Binding-site contacts:
Ligand atom O5 contacts residue PSV1 of chain 1.O at 0.6 Å (h-bond).
Ligand atom O1 contacts residue ASP296 of chain 1.C at 3.3 Å (salt-bridge).
Ligand atom O3 contacts residue ASP328 of chain 1.C at 3.1 Å (salt-bridge).
Ligand atom C6 contacts residue HIS97 of chain 1.C at 3.4 Å.
Ligand atom O4 contacts residue PHE330 of chain 1.C at 3.6 Å.
Ligand atom O1 contacts residue HIS264 of chain 1.C at 3.6 Å.
Ligand atom O5 contacts residue HIS97 of chain 1.C at 2.3 Å (h-bond).
Ligand atom O1 contacts residue PSV1 of chain 1.O at 0.1 Å (h-bond).
Ligand atom C5 contacts residue PSV1 of chain 1.O at 0.9 Å.
Ligand atom C3 contacts residue PSV1 of chain 1.O at 0.3 Å.
Ligand atom C2 contacts residue MN1 of chain 1.L at 3.5 Å.
Ligand atom C4 contacts residue PSV1 of chain 1.O at 0.7 Å.
Ligand atom O1 contacts residue LYS230 of chain 1.C at 2.7 Å (salt-bridge).
Ligand atom C3 contacts residue MN1 of chain 1.L at 3.5 Å.
Ligand atom O6 contacts residue PHE330 of chain 1.C at 3.4 Å.
Ligand atom C5 contacts residue HIS97 of chain 1.C at 3.4 Å.
Ligand atom O2 contacts residue MN1 of chain 1.L at 2.7 Å.
Ligand atom O4 contacts residue PSV1 of chain 1.O at 0.4 Å (h-bond).
Ligand atom C2 contacts residue HIS264 of chain 1.C at 3.7 Å.
Ligand atom O3 contacts residue HIS288 of chain 1.C at 3.7 Å.
Ligand atom O6 contacts residue PSV1 of chain 1.O at 0.7 Å (h-bond).
Ligand atom O3 contacts residue GLU228 of chain 1.C at 2.5 Å (salt-bridge).
Ligand atom O2 contacts residue HIS264 of chain 1.C at 2.7 Å.
Ligand atom C3 contacts residue ASP328 of chain 1.C at 3.5 Å.
Ligand atom O3 contacts residue PSV1 of chain 1.O at 0.3 Å (h-bond).
Ligand atom C2 contacts residue GLU228 of chain 1.C at 3.5 Å.
Ligand atom O2 contacts residue ASP261 of chain 1.C at 3.6 Å (salt-bridge).
Ligand atom C1 contacts residue TRP187 of chain 1.C at 3.5 Å (hydrophobic).
Ligand atom C2 contacts residue ASP328 of chain 1.C at 3.7 Å.
Ligand atom C4 contacts residue ASP328 of chain 1.C at 3.2 Å.
Ligand atom O2 contacts residue GLU228 of chain 1.C at 2.7 Å (salt-bridge).
Ligand atom O6 contacts residue ILE47 of chain 1.C at 3.5 Å.
Ligand atom C2 contacts residue PSV1 of chain 1.O at 0.8 Å.
Ligand atom O2 contacts residue ASP328 of chain 1.C at 3.4 Å (salt-bridge).
Ligand atom O2 contacts residue PSV1 of chain 1.O at 0.6 Å (h-bond).
Ligand atom C3 contacts residue GLU228 of chain 1.C at 3.6 Å.
Ligand atom C1 contacts residue PSV1 of chain 1.O at 0.6 Å.
Ligand atom O4 contacts residue ASP328 of chain 1.C at 3.0 Å (salt-bridge).
Ligand atom O3 contacts residue MN1 of chain 1.L at 2.6 Å.
Ligand atom C6 contacts residue PSV1 of chain 1.O at 0.8 Å.

Sequence of chain 1.C:
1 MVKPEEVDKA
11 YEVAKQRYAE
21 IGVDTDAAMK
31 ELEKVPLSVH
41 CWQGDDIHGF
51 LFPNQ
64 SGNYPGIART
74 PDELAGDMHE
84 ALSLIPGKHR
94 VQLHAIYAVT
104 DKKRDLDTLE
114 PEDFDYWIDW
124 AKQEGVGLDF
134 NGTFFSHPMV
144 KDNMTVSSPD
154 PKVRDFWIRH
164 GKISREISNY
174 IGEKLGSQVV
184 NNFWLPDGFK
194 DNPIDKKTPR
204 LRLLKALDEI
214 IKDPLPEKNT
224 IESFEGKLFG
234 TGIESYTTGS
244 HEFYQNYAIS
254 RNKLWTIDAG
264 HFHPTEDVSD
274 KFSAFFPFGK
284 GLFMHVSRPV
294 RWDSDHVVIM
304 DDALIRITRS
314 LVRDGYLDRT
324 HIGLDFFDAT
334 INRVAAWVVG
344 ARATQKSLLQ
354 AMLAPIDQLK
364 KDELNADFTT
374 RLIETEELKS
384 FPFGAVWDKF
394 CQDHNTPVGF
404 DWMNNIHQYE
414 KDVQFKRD

This protein binds this small molecule.
Small molecule (SMILES): O=C(CO)[C@H](O)[C@H](O)[C@H](O)CO